Binding-site contacts:
Ligand atom C5 contacts residue ASN167 of chain 1.F at 3.6 Å.
Ligand atom C8 contacts residue ARG278 of chain 1.E at 3.4 Å.
Ligand atom O6 contacts residue ARG162 of chain 1.F at 3.4 Å (salt-bridge).
Ligand atom C5 contacts residue ARG162 of chain 1.F at 3.8 Å.
Ligand atom C4 contacts residue ASN167 of chain 1.F at 4.2 Å.
Ligand atom C4 contacts residue GLY63 of chain 1.G at 4.2 Å.
Ligand atom N2 contacts residue THR168 of chain 1.F at 4.5 Å.
Ligand atom C3 contacts residue GLY63 of chain 1.G at 4.2 Å.
Ligand atom N2 contacts residue ASN167 of chain 1.F at 3.0 Å (h-bond).
Ligand atom O5 contacts residue ARG162 of chain 1.F at 2.7 Å (salt-bridge).
Ligand atom O4 contacts residue LYS62 of chain 1.G at 4.2 Å.
Ligand atom C1 contacts residue ARG162 of chain 1.F at 3.5 Å.
Ligand atom O5 contacts residue ASN167 of chain 1.F at 2.3 Å (h-bond).
Ligand atom C7 contacts residue ARG278 of chain 1.E at 3.7 Å.
Ligand atom C3 contacts residue ASN167 of chain 1.F at 3.8 Å.
Ligand atom O4 contacts residue GLY63 of chain 1.G at 3.3 Å.
Ligand atom C1 contacts residue ASN167 of chain 1.F at 1.4 Å.
Ligand atom C7 contacts residue ASN167 of chain 1.F at 4.1 Å.
Ligand atom C6 contacts residue ARG162 of chain 1.F at 3.7 Å.
Ligand atom N2 contacts residue ARG278 of chain 1.E at 4.1 Å.
Ligand atom C5 contacts residue GLY63 of chain 1.G at 4.1 Å.
Ligand atom O7 contacts residue ARG278 of chain 1.E at 4.3 Å.
Ligand atom C2 contacts residue ASN167 of chain 1.F at 2.5 Å.
Ligand atom O3 contacts residue GLY63 of chain 1.G at 4.3 Å.
Ligand atom C6 contacts residue GLY63 of chain 1.G at 4.2 Å.

Sequence of chain 1.G:
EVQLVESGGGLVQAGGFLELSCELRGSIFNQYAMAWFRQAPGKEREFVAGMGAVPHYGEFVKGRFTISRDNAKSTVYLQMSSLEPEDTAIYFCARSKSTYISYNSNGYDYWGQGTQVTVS

The protein below binds the small molecule below.
Small molecule (SMILES): CC(=O)N[C@H]1[C@H](O[C@H]2[C@H](O)[C@@H](NC(C)=O)CO[C@@H]2CO)O[C@H](CO)[C@@H](O[C@@H]2O[C@H](CO)[C@@H](O)[C@H](O)[C@@H]2O)[C@@H]1O

Sequence of chain 1.E:
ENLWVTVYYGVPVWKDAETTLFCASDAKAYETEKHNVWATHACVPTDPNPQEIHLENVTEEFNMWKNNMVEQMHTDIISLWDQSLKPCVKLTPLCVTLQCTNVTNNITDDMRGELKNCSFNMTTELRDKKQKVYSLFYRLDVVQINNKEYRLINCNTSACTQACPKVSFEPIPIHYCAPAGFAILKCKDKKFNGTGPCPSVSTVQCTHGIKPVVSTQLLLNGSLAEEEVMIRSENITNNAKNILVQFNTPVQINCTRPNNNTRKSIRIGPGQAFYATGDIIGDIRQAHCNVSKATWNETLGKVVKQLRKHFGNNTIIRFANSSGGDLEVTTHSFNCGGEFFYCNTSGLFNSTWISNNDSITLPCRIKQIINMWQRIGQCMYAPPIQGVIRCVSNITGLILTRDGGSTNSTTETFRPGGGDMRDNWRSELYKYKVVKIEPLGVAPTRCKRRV

Sequence of chain 1.F:
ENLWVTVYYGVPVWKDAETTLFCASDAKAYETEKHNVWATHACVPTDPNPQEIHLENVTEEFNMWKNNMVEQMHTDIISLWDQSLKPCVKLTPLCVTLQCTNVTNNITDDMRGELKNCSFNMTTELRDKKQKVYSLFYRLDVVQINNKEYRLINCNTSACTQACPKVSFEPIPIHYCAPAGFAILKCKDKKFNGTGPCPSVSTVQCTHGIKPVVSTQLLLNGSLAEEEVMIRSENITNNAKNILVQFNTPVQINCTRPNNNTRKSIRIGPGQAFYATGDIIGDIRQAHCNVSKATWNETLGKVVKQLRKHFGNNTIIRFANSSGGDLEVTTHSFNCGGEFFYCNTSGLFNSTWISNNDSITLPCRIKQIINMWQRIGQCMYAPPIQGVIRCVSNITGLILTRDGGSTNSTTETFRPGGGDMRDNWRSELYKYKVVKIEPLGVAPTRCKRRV